A protein and the small-molecule ligand that binds it are described below.
Small molecule (SMILES): CC(=O)N[C@@H]1[C@@H](O[C@@H]2O[C@H](CO)[C@H](O)[C@H](O[C@]3(C(=O)O)C[C@H](O)[C@@H](NC(C)=O)[C@H]([C@H](O)[C@H](O)CO)O3)[C@H]2O)[C@H](O)[C@@H](CO[C@]2(C(=O)O)C[C@H](O)[C@@H](NC(C)=O)[C@H]([C@H](O)[C@H](O)CO)O2)O[C@H]1O

Binding-site contacts:
Ligand atom C4 contacts residue ARG77 of chain 48.B at 4.0 Å.
Ligand atom O1A contacts residue TYR72 of chain 48.B at 3.4 Å.
Ligand atom C11 contacts residue TYR72 of chain 48.B at 4.0 Å (hydrophobic).
Ligand atom C6 contacts residue TYR72 of chain 48.B at 4.0 Å (hydrophobic).
Ligand atom C3 contacts residue GLY78 of chain 48.B at 4.1 Å.
Ligand atom C1 contacts residue TYR72 of chain 48.B at 4.1 Å (hydrophobic).
Ligand atom C3 contacts residue VAL296 of chain 48.B at 3.5 Å (hydrophobic).
Ligand atom C8 contacts residue ARG77 of chain 48.B at 4.3 Å.
Ligand atom O3 contacts residue VAL296 of chain 48.B at 4.0 Å.
Ligand atom O3 contacts residue GLY78 of chain 48.B at 3.4 Å.
Ligand atom C4 contacts residue TYR72 of chain 48.B at 4.1 Å (hydrophobic).
Ligand atom C3 contacts residue GLY78 of chain 48.B at 3.9 Å.
Ligand atom O1B contacts residue TYR72 of chain 48.B at 4.2 Å.
Ligand atom O8 contacts residue TYR72 of chain 48.B at 3.4 Å (h-bond).
Ligand atom O1A contacts residue GLY78 of chain 48.B at 4.0 Å.
Ligand atom O4 contacts residue VAL296 of chain 48.B at 4.0 Å.
Ligand atom O4 contacts residue ASN80 of chain 48.B at 4.2 Å.
Ligand atom C1 contacts residue ARG77 of chain 48.B at 3.4 Å.
Ligand atom C4 contacts residue GLY78 of chain 48.B at 3.6 Å.
Ligand atom O1B contacts residue ARG77 of chain 48.B at 3.1 Å (salt-bridge).
Ligand atom C11 contacts residue ASP85 of chain 48.C at 4.0 Å.
Ligand atom O1B contacts residue SER89 of chain 48.B at 4.1 Å.
Ligand atom O8 contacts residue ARG77 of chain 48.B at 3.4 Å (salt-bridge).
Ligand atom O4 contacts residue ILE79 of chain 48.B at 3.6 Å (h-bond).
Ligand atom O4 contacts residue GLY78 of chain 48.B at 3.0 Å.
Ligand atom N5 contacts residue TYR72 of chain 48.B at 3.1 Å (h-bond).
Ligand atom C2 contacts residue GLY78 of chain 48.B at 4.1 Å.
Ligand atom O6 contacts residue ASN93 of chain 48.B at 3.2 Å (h-bond).
Ligand atom C3 contacts residue ARG77 of chain 48.B at 3.9 Å.
Ligand atom O4 contacts residue THR291 of chain 48.B at 3.1 Å.
Ligand atom O4 contacts residue HIS298 of chain 48.B at 2.9 Å (h-bond).
Ligand atom C5 contacts residue ASN93 of chain 48.B at 4.3 Å.
Ligand atom C5 contacts residue TYR72 of chain 48.B at 3.9 Å (hydrophobic).
Ligand atom C10 contacts residue TYR72 of chain 48.B at 4.1 Å (hydrophobic).
Ligand atom O1A contacts residue ARG77 of chain 48.B at 2.9 Å (salt-bridge).
Ligand atom O1B contacts residue ASN80 of chain 48.B at 4.3 Å.
Ligand atom C3 contacts residue HIS298 of chain 48.B at 3.4 Å.
Ligand atom C7 contacts residue TYR72 of chain 48.B at 4.3 Å (hydrophobic).
Ligand atom C4 contacts residue HIS298 of chain 48.B at 3.4 Å.
Ligand atom C6 contacts residue ASN93 of chain 48.B at 3.2 Å.

Sequence of chain 48.C:
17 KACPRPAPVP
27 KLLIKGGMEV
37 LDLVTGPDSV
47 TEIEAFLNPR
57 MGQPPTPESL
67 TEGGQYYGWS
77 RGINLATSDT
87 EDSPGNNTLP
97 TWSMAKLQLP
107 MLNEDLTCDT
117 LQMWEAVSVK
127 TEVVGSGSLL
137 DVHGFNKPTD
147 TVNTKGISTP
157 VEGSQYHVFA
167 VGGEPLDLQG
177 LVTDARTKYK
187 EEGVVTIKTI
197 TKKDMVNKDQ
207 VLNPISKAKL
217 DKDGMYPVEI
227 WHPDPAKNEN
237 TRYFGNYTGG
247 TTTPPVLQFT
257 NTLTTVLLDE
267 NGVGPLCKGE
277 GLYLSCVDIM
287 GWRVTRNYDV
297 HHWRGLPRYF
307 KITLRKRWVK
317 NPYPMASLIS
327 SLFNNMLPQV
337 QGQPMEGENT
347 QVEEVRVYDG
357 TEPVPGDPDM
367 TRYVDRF

Sequence of chain 48.B:
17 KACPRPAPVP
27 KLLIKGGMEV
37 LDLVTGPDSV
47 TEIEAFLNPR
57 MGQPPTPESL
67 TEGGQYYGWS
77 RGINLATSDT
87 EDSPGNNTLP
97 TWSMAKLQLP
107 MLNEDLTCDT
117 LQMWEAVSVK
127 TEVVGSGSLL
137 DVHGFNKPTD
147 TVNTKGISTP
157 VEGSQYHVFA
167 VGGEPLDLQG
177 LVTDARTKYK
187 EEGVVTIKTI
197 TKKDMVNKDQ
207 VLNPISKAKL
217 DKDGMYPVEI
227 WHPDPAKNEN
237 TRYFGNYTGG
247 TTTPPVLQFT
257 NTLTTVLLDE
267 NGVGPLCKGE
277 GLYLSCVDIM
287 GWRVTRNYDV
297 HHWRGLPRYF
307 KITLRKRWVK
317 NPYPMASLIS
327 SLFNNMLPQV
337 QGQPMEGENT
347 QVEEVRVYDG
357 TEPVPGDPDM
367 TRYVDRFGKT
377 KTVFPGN